A small-molecule ligand and the protein it binds are described below.
Small molecule (SMILES): CC(=O)N[C@@H]1[C@@H](O)[C@H](O)[C@@H](CO)O[C@H]1O

Sequence of chain 1.A:
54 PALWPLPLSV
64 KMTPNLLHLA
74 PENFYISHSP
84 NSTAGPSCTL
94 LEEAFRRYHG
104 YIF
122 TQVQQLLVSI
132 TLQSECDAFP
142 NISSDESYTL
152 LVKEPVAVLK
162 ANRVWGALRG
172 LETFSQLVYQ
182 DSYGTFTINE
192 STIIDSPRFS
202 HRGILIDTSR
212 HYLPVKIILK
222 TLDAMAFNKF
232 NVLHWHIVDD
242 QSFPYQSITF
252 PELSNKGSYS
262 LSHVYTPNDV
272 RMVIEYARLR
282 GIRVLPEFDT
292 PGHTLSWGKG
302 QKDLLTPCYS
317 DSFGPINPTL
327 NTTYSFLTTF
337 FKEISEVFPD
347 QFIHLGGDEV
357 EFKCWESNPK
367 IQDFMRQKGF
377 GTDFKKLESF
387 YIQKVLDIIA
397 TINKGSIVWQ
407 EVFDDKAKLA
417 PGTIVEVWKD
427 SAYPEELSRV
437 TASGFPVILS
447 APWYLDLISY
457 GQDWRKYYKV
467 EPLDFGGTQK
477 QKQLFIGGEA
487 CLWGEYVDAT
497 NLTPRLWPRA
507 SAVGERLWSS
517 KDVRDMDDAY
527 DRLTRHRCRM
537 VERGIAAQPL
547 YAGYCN

Binding-site contacts:
Ligand atom C1 contacts residue ASN327 of chain 1.A at 1.5 Å.
Ligand atom C2 contacts residue ASN327 of chain 1.A at 2.1 Å.
Ligand atom C5 contacts residue ASN327 of chain 1.A at 3.6 Å.
Ligand atom O6 contacts residue ASN327 of chain 1.A at 4.1 Å.
Ligand atom N2 contacts residue ASN327 of chain 1.A at 3.0 Å (h-bond).
Ligand atom O3 contacts residue ASN327 of chain 1.A at 4.4 Å.
Ligand atom C4 contacts residue ASN327 of chain 1.A at 3.6 Å.
Ligand atom C7 contacts residue ASN327 of chain 1.A at 3.5 Å.
Ligand atom O7 contacts residue ASN327 of chain 1.A at 3.4 Å (h-bond).
Ligand atom C3 contacts residue ASN327 of chain 1.A at 3.4 Å.
Ligand atom O5 contacts residue ASN327 of chain 1.A at 2.5 Å (h-bond).